Binding-site contacts:
Ligand atom O5 contacts residue ASN788 of chain 1.C at 2.4 Å (h-bond).
Ligand atom C1 contacts residue ASN788 of chain 1.C at 1.4 Å.
Ligand atom C3 contacts residue ASN788 of chain 1.C at 3.8 Å.
Ligand atom C8 contacts residue ASN788 of chain 1.C at 3.9 Å.
Ligand atom C2 contacts residue ASN788 of chain 1.C at 2.5 Å.
Ligand atom C5 contacts residue ASN788 of chain 1.C at 3.7 Å.
Ligand atom O7 contacts residue ASN788 of chain 1.C at 3.3 Å (h-bond).
Ligand atom C7 contacts residue ASN788 of chain 1.C at 3.3 Å.
Ligand atom C4 contacts residue ASN788 of chain 1.C at 4.2 Å.
Ligand atom N2 contacts residue ASN788 of chain 1.C at 2.9 Å (h-bond).

This small molecule binds to this protein.
Small molecule (SMILES): CC(=O)N[C@@H]1[C@@H](O)[C@H](O)[C@@H](CO)O[C@H]1O

Sequence of chain 1.C:
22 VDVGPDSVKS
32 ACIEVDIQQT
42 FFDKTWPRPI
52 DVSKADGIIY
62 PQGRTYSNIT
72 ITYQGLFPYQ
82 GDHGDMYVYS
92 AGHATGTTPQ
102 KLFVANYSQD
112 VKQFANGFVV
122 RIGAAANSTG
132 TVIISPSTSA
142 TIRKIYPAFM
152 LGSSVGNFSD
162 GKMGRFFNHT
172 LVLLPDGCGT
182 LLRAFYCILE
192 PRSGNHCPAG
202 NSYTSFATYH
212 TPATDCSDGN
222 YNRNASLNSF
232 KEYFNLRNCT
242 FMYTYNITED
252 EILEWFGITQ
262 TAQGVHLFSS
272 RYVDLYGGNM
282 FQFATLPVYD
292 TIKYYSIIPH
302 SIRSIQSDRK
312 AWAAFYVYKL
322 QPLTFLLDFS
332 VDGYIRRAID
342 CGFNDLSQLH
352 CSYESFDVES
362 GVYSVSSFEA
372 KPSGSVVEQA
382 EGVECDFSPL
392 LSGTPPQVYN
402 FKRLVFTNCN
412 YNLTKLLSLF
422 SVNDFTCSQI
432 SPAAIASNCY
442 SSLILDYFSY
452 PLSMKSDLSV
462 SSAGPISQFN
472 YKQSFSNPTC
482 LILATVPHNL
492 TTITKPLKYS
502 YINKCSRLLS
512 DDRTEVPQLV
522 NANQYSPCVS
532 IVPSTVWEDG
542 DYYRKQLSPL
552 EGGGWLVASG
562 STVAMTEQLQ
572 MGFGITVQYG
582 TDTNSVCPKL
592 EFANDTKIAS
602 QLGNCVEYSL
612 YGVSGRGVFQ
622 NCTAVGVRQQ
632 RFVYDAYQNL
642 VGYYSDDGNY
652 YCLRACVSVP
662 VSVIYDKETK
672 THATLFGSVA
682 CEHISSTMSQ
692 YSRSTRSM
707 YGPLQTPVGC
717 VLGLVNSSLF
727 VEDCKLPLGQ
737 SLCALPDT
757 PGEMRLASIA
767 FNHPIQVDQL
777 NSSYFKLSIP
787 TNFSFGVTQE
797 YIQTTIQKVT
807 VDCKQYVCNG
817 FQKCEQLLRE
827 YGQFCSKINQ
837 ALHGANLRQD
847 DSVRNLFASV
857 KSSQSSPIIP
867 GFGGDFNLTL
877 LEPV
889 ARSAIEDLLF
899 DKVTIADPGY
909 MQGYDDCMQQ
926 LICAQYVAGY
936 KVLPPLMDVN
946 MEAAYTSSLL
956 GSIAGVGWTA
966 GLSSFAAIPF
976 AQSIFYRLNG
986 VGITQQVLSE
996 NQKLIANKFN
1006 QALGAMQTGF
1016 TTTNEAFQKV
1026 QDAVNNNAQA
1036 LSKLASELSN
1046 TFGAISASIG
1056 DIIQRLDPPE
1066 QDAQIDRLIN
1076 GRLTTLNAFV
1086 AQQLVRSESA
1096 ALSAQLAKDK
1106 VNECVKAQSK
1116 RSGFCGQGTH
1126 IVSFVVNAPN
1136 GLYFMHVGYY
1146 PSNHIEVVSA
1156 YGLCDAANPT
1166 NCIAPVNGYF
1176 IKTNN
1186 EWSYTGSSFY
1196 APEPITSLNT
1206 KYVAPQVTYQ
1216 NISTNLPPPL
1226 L